This small molecule binds to this protein.
Small molecule (SMILES): Cn1c(-c2ccc(N3CCNCC3)cc2)c(-c2ccc(CO)cc2)c2c(Cl)ccnc21

Sequence of chain 1.A:
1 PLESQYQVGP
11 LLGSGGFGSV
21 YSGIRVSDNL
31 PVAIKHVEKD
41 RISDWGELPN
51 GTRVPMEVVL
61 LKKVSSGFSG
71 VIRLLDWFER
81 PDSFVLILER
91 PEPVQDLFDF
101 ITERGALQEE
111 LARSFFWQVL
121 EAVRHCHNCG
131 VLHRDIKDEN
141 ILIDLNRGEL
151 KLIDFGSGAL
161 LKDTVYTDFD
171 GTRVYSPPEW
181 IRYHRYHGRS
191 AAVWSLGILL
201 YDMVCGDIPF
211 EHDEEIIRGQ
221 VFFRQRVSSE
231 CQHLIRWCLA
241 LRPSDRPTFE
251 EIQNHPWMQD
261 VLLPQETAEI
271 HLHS

Binding-site contacts:
Ligand atom CAB contacts residue GLU89 of chain 1.A at 3.7 Å.
Ligand atom CAT contacts residue ASP96 of chain 1.A at 4.0 Å.
Ligand atom CAY contacts residue PHE17 of chain 1.A at 4.0 Å (hydrophobic).
Ligand atom CBD contacts residue PHE17 of chain 1.A at 3.9 Å (hydrophobic).
Ligand atom CAZ contacts residue GLU139 of chain 1.A at 4.0 Å.
Ligand atom NAG contacts residue VAL20 of chain 1.A at 3.9 Å.
Ligand atom CAC contacts residue LEU88 of chain 1.A at 3.8 Å (hydrophobic).
Ligand atom CAV contacts residue PHE17 of chain 1.A at 4.2 Å (hydrophobic).
Ligand atom CAS contacts residue ASP96 of chain 1.A at 4.1 Å.
Ligand atom CAP contacts residue VAL94 of chain 1.A at 3.5 Å (hydrophobic).
Ligand atom CAS contacts residue PHE17 of chain 1.A at 3.8 Å (hydrophobic).
Ligand atom CL1 contacts residue ARG90 of chain 1.A at 4.2 Å.
Ligand atom OAQ contacts residue VAL94 of chain 1.A at 3.9 Å.
Ligand atom CAK contacts residue LEU12 of chain 1.A at 3.9 Å (hydrophobic).
Ligand atom CAM contacts residue VAL94 of chain 1.A at 3.9 Å (hydrophobic).
Ligand atom CBB contacts residue ASP99 of chain 1.A at 3.7 Å.
Ligand atom CAF contacts residue ILE153 of chain 1.A at 4.0 Å (hydrophobic).
Ligand atom CAF contacts residue VAL20 of chain 1.A at 4.1 Å (hydrophobic).
Ligand atom CAH contacts residue ILE153 of chain 1.A at 4.2 Å (hydrophobic).
Ligand atom CAS contacts residue ILE153 of chain 1.A at 4.0 Å (hydrophobic).
Ligand atom CAC contacts residue ALA33 of chain 1.A at 3.9 Å (hydrophobic).
Ligand atom CL1 contacts residue LEU142 of chain 1.A at 3.4 Å.
Ligand atom CAW contacts residue LEU12 of chain 1.A at 4.0 Å (hydrophobic).
Ligand atom CAV contacts residue GLY13 of chain 1.A at 3.8 Å.
Ligand atom CAV contacts residue LEU12 of chain 1.A at 3.7 Å (hydrophobic).
Ligand atom CAU contacts residue PHE17 of chain 1.A at 3.9 Å (hydrophobic).
Ligand atom CAE contacts residue LEU142 of chain 1.A at 3.8 Å (hydrophobic).
Ligand atom CAT contacts residue PHE17 of chain 1.A at 3.5 Å (hydrophobic).
Ligand atom CBD contacts residue VAL20 of chain 1.A at 3.6 Å (hydrophobic).
Ligand atom NBA contacts residue ASP99 of chain 1.A at 3.9 Å.
Ligand atom CBD contacts residue ILE153 of chain 1.A at 3.8 Å (hydrophobic).
Ligand atom NAG contacts residue ILE153 of chain 1.A at 3.8 Å.
Ligand atom CAN contacts residue ASP96 of chain 1.A at 4.1 Å.
Ligand atom CAA contacts residue LEU142 of chain 1.A at 3.4 Å (hydrophobic).
Ligand atom CAL contacts residue VAL94 of chain 1.A at 3.6 Å (hydrophobic).
Ligand atom CAO contacts residue LEU142 of chain 1.A at 3.8 Å (hydrophobic).
Ligand atom CAB contacts residue LEU142 of chain 1.A at 3.9 Å (hydrophobic).
Ligand atom CAA contacts residue ALA33 of chain 1.A at 4.0 Å (hydrophobic).
Ligand atom CAB contacts residue ALA33 of chain 1.A at 3.5 Å (hydrophobic).
Ligand atom CAL contacts residue LEU12 of chain 1.A at 4.0 Å (hydrophobic).